Sequence of chain 1.A:
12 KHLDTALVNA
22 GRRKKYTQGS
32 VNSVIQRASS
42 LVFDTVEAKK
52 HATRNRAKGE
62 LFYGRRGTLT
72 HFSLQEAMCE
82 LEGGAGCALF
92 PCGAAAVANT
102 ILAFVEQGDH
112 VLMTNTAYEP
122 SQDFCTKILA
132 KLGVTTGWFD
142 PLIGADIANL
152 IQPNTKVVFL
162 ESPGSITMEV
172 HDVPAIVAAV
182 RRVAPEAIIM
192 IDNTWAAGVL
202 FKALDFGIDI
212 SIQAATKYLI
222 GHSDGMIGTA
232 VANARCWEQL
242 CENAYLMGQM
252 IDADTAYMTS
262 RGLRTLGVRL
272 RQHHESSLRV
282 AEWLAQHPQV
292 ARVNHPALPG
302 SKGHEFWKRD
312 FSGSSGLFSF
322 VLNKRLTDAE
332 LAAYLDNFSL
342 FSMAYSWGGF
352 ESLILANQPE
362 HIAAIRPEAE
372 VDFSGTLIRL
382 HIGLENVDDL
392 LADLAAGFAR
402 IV

Sequence of chain 2.A:
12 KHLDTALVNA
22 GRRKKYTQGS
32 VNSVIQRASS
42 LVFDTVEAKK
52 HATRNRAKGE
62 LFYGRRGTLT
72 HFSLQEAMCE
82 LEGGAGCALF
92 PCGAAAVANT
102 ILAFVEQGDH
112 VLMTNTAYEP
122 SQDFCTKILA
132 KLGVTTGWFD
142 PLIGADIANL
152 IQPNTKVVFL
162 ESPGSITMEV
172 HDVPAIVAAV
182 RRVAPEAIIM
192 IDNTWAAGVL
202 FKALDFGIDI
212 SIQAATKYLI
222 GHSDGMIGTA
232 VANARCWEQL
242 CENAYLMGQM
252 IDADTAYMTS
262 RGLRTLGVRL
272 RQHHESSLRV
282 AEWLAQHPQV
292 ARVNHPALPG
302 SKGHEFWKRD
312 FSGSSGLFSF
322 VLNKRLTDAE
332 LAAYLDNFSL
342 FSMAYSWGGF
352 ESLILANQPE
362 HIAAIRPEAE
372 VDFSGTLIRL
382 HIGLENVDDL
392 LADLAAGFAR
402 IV

Binding-site contacts:
Ligand atom C5A contacts residue PLP1 of chain 1.E at 0.3 Å.
Ligand atom N1 contacts residue ASP193 of chain 1.A at 2.6 Å (salt-bridge).
Ligand atom C4A contacts residue LYS218 of chain 1.A at 3.1 Å.
Ligand atom O3 contacts residue TRP348 of chain 1.A at 3.1 Å (h-bond).
Ligand atom CB contacts residue TYR119 of chain 1.A at 3.3 Å (hydrophobic).
Ligand atom O3P contacts residue PLP1 of chain 1.E at 0.0 Å (h-bond).
Ligand atom C2 contacts residue PLP1 of chain 1.E at 0.1 Å.
Ligand atom CB contacts residue MPD1 of chain 1.H at 3.4 Å.
Ligand atom C4A contacts residue TYR119 of chain 1.A at 3.2 Å (hydrophobic).
Ligand atom O3P contacts residue GLY94 of chain 1.A at 2.9 Å (h-bond).
Ligand atom O1P contacts residue ARG66 of chain 2.A at 2.8 Å (salt-bridge).
Ligand atom C4A contacts residue PLP1 of chain 1.E at 0.9 Å.
Ligand atom C5 contacts residue TYR119 of chain 1.A at 3.3 Å (hydrophobic).
Ligand atom O contacts residue ARG380 of chain 1.A at 2.9 Å (salt-bridge).
Ligand atom O2P contacts residue TYR64 of chain 2.A at 2.5 Å (h-bond).
Ligand atom C3 contacts residue PLP1 of chain 1.E at 0.2 Å.
Ligand atom O contacts residue SER347 of chain 1.A at 2.8 Å (h-bond).
Ligand atom P contacts residue PLP1 of chain 1.E at 0.2 Å.
Ligand atom O2P contacts residue ARG66 of chain 2.A at 3.0 Å (salt-bridge).
Ligand atom O4P contacts residue PLP1 of chain 1.E at 0.4 Å (h-bond).
Ligand atom OXT contacts residue ARG380 of chain 1.A at 2.9 Å (salt-bridge).
Ligand atom O1P contacts residue ALA95 of chain 1.A at 2.8 Å (h-bond).
Ligand atom CA contacts residue LYS218 of chain 1.A at 3.3 Å.
Ligand atom N contacts residue TYR119 of chain 1.A at 3.1 Å (h-bond).
Ligand atom OXT contacts residue TRP348 of chain 1.A at 3.1 Å (h-bond).
Ligand atom C6 contacts residue PLP1 of chain 1.E at 0.1 Å.
Ligand atom O3P contacts residue THR217 of chain 1.A at 2.6 Å (h-bond).
Ligand atom O1P contacts residue CYS93 of chain 1.A at 3.2 Å (h-bond).
Ligand atom C5 contacts residue PLP1 of chain 1.E at 0.2 Å.
Ligand atom C2A contacts residue PLP1 of chain 1.E at 0.2 Å.
Ligand atom O1P contacts residue GLY94 of chain 1.A at 3.2 Å (h-bond).
Ligand atom O1P contacts residue PLP1 of chain 1.E at 0.2 Å (h-bond).
Ligand atom O2P contacts residue PLP1 of chain 1.E at 0.3 Å (h-bond).
Ligand atom C4 contacts residue PLP1 of chain 1.E at 0.3 Å.
Ligand atom CA contacts residue PLP1 of chain 1.E at 2.8 Å.
Ligand atom N1 contacts residue PLP1 of chain 1.E at 0.0 Å (h-bond).
Ligand atom O4P contacts residue GLY94 of chain 1.A at 3.3 Å.
Ligand atom O4P contacts residue ALA215 of chain 1.A at 3.2 Å.
Ligand atom O3 contacts residue PLP1 of chain 1.E at 0.4 Å (h-bond).
Ligand atom N contacts residue PLP1 of chain 1.E at 1.9 Å.

The protein below binds the small molecule below.
Small molecule (SMILES): Cc1ncc(COP(=O)(O)O)c(CN[C@@H](C)C(=O)O)c1O